Binding-site contacts:
Ligand atom C3 contacts residue PRO252 of chain 22.A at 3.8 Å (hydrophobic).
Ligand atom C1 contacts residue PRO252 of chain 22.A at 4.0 Å (hydrophobic).
Ligand atom C11 contacts residue TYR250 of chain 22.A at 3.7 Å (hydrophobic).
Ligand atom O1A contacts residue SER147 of chain 23.A at 3.1 Å (h-bond).
Ligand atom C11 contacts residue ARG143 of chain 23.A at 4.0 Å.
Ligand atom C4 contacts residue PRO252 of chain 22.A at 3.7 Å (hydrophobic).
Ligand atom O8 contacts residue ALA146 of chain 23.A at 3.3 Å.
Ligand atom O1B contacts residue ALA146 of chain 23.A at 4.3 Å.
Ligand atom C7 contacts residue TYR145 of chain 23.A at 3.9 Å (hydrophobic).
Ligand atom C6 contacts residue ALA146 of chain 23.A at 4.3 Å (hydrophobic).
Ligand atom C10 contacts residue TYR250 of chain 22.A at 3.5 Å (hydrophobic).
Ligand atom C8 contacts residue ALA146 of chain 23.A at 4.5 Å (hydrophobic).
Ligand atom C9 contacts residue TYR145 of chain 23.A at 4.4 Å (hydrophobic).
Ligand atom C11 contacts residue TYR145 of chain 23.A at 3.7 Å (hydrophobic).
Ligand atom N5 contacts residue TYR250 of chain 22.A at 4.4 Å.
Ligand atom O4 contacts residue PRO252 of chain 22.A at 3.6 Å.
Ligand atom C1 contacts residue ALA146 of chain 23.A at 4.0 Å (hydrophobic).
Ligand atom O1B contacts residue PRO252 of chain 22.A at 3.3 Å.
Ligand atom N5 contacts residue TYR145 of chain 23.A at 2.6 Å (h-bond).
Ligand atom C1 contacts residue SER147 of chain 23.A at 3.6 Å.
Ligand atom O1B contacts residue SER147 of chain 23.A at 2.7 Å (h-bond).
Ligand atom C4 contacts residue TYR145 of chain 23.A at 3.6 Å (hydrophobic).
Ligand atom O1A contacts residue ASN148 of chain 23.A at 4.3 Å.
Ligand atom C10 contacts residue TYR145 of chain 23.A at 3.6 Å (hydrophobic).
Ligand atom C5 contacts residue TYR145 of chain 23.A at 3.3 Å (hydrophobic).
Ligand atom C6 contacts residue TYR145 of chain 23.A at 3.4 Å (hydrophobic).
Ligand atom O1A contacts residue ALA146 of chain 23.A at 3.2 Å.
Ligand atom O10 contacts residue TYR250 of chain 22.A at 2.8 Å (h-bond).
Ligand atom O4 contacts residue TYR145 of chain 23.A at 4.2 Å.
Ligand atom O4 contacts residue TYR250 of chain 22.A at 3.4 Å.
Ligand atom O4 contacts residue ASN251 of chain 22.A at 4.1 Å.

Sequence of chain 22.A:
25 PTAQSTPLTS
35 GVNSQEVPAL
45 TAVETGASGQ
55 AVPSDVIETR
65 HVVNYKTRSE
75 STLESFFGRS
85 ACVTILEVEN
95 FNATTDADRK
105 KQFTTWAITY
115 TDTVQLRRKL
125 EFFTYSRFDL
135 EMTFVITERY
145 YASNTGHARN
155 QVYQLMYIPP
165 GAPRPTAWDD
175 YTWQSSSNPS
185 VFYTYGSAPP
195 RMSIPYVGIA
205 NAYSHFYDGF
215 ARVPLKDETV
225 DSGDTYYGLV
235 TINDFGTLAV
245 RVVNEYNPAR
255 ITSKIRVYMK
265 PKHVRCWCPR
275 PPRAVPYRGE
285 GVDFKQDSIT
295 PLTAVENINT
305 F

Sequence of chain 23.A:
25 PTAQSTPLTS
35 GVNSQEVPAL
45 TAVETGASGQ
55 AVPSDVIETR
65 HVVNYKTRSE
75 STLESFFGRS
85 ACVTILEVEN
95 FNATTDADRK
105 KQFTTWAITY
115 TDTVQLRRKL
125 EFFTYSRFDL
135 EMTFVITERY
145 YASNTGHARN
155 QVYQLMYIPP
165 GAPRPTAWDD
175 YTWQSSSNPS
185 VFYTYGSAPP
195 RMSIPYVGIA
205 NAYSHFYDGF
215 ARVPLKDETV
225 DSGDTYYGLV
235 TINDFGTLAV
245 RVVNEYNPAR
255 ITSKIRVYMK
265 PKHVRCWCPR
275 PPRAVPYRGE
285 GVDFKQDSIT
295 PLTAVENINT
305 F

This protein binds this small molecule.
Small molecule (SMILES): CC(=O)N[C@H]1[C@H]([C@H](O)[C@H](O)CO)O[C@@](O)(C(=O)O)C[C@@H]1O